Sequence of chain 1.C:
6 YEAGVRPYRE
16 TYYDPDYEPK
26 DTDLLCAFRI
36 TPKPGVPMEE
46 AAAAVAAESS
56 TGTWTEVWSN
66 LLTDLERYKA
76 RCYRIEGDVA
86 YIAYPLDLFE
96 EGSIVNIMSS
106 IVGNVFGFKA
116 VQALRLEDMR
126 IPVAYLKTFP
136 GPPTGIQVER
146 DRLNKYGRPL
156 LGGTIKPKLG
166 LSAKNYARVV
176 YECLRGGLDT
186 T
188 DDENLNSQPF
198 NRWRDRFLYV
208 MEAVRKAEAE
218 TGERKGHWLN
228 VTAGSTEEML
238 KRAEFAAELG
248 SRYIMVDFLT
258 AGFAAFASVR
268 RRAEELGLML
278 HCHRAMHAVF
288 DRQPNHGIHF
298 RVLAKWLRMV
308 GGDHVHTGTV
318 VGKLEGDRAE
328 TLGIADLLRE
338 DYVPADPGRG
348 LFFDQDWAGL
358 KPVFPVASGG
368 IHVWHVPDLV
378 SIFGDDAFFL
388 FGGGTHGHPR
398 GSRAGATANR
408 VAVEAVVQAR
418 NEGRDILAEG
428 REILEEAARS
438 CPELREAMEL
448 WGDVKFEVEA

This small molecule binds to this protein.
Small molecule (SMILES): O=C(O)[C@@](O)(COP(=O)(O)O)[C@H](O)[C@H](O)COP(=O)(O)O

Binding-site contacts:
Ligand atom O6 contacts residue GLU53 of chain 1.C at 3.4 Å (salt-bridge).
Ligand atom O7 contacts residue LYS161 of chain 2.A at 3.4 Å (salt-bridge).
Ligand atom O7 contacts residue GLU190 of chain 2.A at 3.1 Å (salt-bridge).
Ligand atom C3 contacts residue MG1 of chain 2.J at 3.0 Å.
Ligand atom O7 contacts residue MG1 of chain 2.J at 2.1 Å.
Ligand atom O2 contacts residue MG1 of chain 2.J at 2.3 Å.
Ligand atom O4 contacts residue SER365 of chain 2.A at 3.0 Å (h-bond).
Ligand atom O3 contacts residue KCX187 of chain 2.A at 2.4 Å (h-bond).
Ligand atom C contacts residue MG1 of chain 2.J at 2.8 Å.
Ligand atom O3P contacts residue GLY389 of chain 2.A at 2.9 Å (h-bond).
Ligand atom O6 contacts residue LYS320 of chain 2.A at 3.0 Å (salt-bridge).
Ligand atom O7 contacts residue ASN109 of chain 1.C at 3.0 Å (h-bond).
Ligand atom O6P contacts residue ARG281 of chain 2.A at 3.0 Å (salt-bridge).
Ligand atom O5 contacts residue LEU321 of chain 2.A at 3.3 Å.
Ligand atom O7 contacts residue ASP189 of chain 2.A at 2.9 Å (salt-bridge).
Ligand atom O1 contacts residue LYS161 of chain 2.A at 3.1 Å (salt-bridge).
Ligand atom O2P contacts residue THR58 of chain 1.C at 2.5 Å (h-bond).
Ligand atom O2P contacts residue GLY390 of chain 2.A at 2.8 Å (h-bond).
Ligand atom O1P contacts residue THR58 of chain 1.C at 3.5 Å (h-bond).
Ligand atom O2 contacts residue THR159 of chain 2.A at 2.8 Å (h-bond).
Ligand atom O3 contacts residue GLU190 of chain 2.A at 3.0 Å (salt-bridge).
Ligand atom O2P contacts residue LYS161 of chain 2.A at 3.3 Å.
Ligand atom C2 contacts residue MG1 of chain 2.J at 2.8 Å.
Ligand atom O4P contacts residue ARG281 of chain 2.A at 3.0 Å (salt-bridge).
Ligand atom O2 contacts residue ASP189 of chain 2.A at 3.2 Å (salt-bridge).
Ligand atom O2 contacts residue LYS161 of chain 2.A at 2.9 Å (salt-bridge).
Ligand atom O2 contacts residue KCX187 of chain 2.A at 3.2 Å (h-bond).
Ligand atom O7 contacts residue LYS163 of chain 2.A at 2.9 Å (salt-bridge).
Ligand atom O5P contacts residue HIS313 of chain 2.A at 2.6 Å (h-bond).
Ligand atom O3 contacts residue HIS280 of chain 2.A at 3.0 Å (h-bond).
Ligand atom O3 contacts residue MG1 of chain 2.J at 2.1 Å.
Ligand atom C contacts residue LYS161 of chain 2.A at 3.4 Å.
Ligand atom O4 contacts residue GLY366 of chain 2.A at 3.3 Å (h-bond).
Ligand atom O1P contacts residue GLY367 of chain 2.A at 2.9 Å (h-bond).
Ligand atom C contacts residue ASN109 of chain 1.C at 3.5 Å.
Ligand atom O1P contacts residue LYS320 of chain 2.A at 2.9 Å (salt-bridge).
Ligand atom C3 contacts residue KCX187 of chain 2.A at 3.0 Å.
Ligand atom P1 contacts residue THR58 of chain 1.C at 3.4 Å.
Ligand atom O1P contacts residue TRP59 of chain 1.C at 3.2 Å.
Ligand atom O5P contacts residue SER365 of chain 2.A at 3.4 Å (h-bond).

Sequence of chain 2.A:
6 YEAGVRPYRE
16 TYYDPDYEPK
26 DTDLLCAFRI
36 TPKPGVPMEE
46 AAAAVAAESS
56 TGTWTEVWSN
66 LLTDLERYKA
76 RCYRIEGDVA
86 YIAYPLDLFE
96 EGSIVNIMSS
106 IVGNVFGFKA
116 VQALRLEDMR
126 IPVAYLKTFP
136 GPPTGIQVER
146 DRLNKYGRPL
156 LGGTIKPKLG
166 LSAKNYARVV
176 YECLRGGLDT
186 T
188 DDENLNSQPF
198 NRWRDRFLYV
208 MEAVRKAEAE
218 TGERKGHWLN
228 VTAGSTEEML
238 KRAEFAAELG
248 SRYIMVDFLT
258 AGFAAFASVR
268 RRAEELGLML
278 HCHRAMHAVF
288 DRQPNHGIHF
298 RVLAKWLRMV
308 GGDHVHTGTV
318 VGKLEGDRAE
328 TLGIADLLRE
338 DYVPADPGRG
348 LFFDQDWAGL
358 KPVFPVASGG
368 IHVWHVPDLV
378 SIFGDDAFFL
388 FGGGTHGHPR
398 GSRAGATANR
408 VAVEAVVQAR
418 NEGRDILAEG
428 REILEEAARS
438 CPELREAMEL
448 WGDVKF